Sequence of chain 1.C:
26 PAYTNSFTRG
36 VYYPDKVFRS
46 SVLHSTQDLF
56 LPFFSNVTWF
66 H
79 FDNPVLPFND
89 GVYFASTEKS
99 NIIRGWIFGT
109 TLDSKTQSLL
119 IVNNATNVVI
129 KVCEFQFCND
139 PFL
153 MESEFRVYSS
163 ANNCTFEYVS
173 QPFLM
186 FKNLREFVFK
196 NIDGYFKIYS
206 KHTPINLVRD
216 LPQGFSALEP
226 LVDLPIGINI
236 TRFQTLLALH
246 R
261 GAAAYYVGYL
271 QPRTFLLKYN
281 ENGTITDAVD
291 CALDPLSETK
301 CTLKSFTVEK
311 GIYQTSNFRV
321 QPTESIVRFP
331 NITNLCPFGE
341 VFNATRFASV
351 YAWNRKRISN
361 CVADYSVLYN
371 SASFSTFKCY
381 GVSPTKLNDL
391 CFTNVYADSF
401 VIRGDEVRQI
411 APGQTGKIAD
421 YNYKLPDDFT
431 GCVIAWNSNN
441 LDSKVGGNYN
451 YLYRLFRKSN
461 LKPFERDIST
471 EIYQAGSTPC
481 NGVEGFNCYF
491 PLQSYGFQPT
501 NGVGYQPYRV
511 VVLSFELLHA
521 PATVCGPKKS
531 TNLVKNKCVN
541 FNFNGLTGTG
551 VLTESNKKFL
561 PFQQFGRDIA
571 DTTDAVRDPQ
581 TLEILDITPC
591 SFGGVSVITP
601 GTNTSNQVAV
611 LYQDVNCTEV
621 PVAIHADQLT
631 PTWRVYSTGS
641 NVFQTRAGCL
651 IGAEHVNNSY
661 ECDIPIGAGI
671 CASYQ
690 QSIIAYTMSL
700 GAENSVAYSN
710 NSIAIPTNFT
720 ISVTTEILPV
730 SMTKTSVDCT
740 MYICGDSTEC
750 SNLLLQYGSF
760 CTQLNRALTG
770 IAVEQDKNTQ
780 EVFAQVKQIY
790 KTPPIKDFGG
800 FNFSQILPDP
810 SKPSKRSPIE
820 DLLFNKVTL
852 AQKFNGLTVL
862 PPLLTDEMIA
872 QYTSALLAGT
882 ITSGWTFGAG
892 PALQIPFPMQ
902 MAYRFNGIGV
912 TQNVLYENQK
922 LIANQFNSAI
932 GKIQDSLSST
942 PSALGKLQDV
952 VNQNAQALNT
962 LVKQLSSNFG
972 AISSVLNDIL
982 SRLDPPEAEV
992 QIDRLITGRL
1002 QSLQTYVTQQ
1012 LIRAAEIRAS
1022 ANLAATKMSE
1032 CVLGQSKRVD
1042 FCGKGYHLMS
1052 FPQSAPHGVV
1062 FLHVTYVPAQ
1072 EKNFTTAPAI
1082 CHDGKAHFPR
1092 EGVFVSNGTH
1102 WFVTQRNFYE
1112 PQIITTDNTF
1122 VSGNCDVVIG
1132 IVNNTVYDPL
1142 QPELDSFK

The small molecule below binds the protein below.
Small molecule (SMILES): CC(=O)N[C@@H]1[C@@H](O)[C@H](O)[C@@H](CO)O[C@H]1O

Sequence of chain 1.A:
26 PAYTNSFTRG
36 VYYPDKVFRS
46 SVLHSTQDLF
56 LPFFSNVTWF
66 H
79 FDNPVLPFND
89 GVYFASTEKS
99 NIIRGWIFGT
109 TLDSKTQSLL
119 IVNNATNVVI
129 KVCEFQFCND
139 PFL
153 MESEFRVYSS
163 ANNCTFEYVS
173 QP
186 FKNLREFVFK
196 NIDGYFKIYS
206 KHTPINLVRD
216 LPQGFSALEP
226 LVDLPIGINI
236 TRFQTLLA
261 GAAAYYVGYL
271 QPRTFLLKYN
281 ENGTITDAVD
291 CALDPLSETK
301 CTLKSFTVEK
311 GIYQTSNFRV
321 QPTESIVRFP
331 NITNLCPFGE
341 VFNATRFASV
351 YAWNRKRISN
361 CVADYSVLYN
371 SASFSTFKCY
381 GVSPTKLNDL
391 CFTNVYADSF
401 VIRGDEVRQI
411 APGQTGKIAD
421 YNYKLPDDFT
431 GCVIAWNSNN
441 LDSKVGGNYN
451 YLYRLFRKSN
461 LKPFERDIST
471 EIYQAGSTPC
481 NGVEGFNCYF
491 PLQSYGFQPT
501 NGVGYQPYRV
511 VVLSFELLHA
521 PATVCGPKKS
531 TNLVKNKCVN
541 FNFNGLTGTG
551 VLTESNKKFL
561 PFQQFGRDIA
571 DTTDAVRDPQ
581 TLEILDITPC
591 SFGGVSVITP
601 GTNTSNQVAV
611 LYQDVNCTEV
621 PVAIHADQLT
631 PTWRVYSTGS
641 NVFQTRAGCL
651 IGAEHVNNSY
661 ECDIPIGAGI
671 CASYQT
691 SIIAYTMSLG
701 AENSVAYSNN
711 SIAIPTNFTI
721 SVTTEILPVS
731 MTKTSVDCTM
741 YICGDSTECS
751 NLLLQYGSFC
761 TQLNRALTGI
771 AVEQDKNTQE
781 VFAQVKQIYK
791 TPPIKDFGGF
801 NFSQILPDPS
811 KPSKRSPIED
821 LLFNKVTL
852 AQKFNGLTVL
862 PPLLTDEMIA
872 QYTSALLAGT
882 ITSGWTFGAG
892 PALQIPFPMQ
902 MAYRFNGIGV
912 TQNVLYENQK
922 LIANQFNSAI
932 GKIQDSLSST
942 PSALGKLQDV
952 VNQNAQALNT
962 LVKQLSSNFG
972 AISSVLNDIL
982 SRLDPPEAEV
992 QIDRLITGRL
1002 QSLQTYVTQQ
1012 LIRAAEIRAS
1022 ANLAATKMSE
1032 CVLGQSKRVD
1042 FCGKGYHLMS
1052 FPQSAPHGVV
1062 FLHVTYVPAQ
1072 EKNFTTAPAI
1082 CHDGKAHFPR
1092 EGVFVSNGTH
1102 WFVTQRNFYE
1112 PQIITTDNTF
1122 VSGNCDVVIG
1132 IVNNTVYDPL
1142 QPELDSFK

Binding-site contacts:
Ligand atom N2 contacts residue ASN709 of chain 1.C at 2.9 Å (h-bond).
Ligand atom C4 contacts residue ASN709 of chain 1.C at 4.2 Å.
Ligand atom O5 contacts residue ASN709 of chain 1.C at 2.3 Å (h-bond).
Ligand atom C8 contacts residue ILE1130 of chain 1.C at 4.4 Å (hydrophobic).
Ligand atom C1 contacts residue ASN709 of chain 1.C at 1.4 Å.
Ligand atom C7 contacts residue ASN709 of chain 1.C at 3.5 Å.
Ligand atom C3 contacts residue ASN709 of chain 1.C at 3.8 Å.
Ligand atom C5 contacts residue ASN709 of chain 1.C at 3.6 Å.
Ligand atom C8 contacts residue ASN709 of chain 1.C at 4.3 Å.
Ligand atom C2 contacts residue ASN709 of chain 1.C at 2.4 Å.
Ligand atom O5 contacts residue ASP796 of chain 1.A at 4.3 Å.
Ligand atom C8 contacts residue GLY1131 of chain 1.C at 3.7 Å.
Ligand atom O7 contacts residue ASN709 of chain 1.C at 3.8 Å.